The small molecule below binds the protein below.
Small molecule (SMILES): [H]/N=C(/N)NCCC[C@@H](C(=O)O)N1CCC1=O

Sequence of chain 1.A:
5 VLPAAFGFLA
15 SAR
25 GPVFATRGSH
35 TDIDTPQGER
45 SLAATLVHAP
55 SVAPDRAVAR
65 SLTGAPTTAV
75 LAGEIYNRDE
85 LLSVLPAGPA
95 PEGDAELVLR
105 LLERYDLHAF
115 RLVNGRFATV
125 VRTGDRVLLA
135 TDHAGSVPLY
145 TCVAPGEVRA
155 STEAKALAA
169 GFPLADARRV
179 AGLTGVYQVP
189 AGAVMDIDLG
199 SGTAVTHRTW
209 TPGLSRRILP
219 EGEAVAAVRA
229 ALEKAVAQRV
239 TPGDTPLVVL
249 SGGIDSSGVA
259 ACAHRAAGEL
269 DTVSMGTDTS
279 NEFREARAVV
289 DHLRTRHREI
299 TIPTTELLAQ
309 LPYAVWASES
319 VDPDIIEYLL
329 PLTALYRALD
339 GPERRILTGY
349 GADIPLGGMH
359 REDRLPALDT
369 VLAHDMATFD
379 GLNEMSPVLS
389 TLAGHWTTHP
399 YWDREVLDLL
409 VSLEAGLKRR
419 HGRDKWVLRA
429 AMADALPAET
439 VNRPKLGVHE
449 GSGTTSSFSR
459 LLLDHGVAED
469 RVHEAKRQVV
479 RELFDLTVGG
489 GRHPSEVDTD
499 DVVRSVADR

Binding-site contacts:
Ligand atom C8 contacts residue LYS443 of chain 1.A at 3.7 Å.
Ligand atom C2 contacts residue TYR348 of chain 1.A at 3.2 Å (hydrophobic).
Ligand atom C4 contacts residue TYR326 of chain 1.A at 3.6 Å (hydrophobic).
Ligand atom C5 contacts residue GLU382 of chain 1.A at 2.9 Å.
Ligand atom N2 contacts residue ILE352 of chain 1.A at 4.1 Å.
Ligand atom C9 contacts residue GLY445 of chain 1.A at 4.1 Å.
Ligand atom C9 contacts residue AMP1 of chain 1.F at 2.1 Å.
Ligand atom C3 contacts residue AMP1 of chain 1.F at 3.9 Å.
Ligand atom C6 contacts residue GLU382 of chain 1.A at 4.1 Å.
Ligand atom C4 contacts residue TYR348 of chain 1.A at 4.0 Å (hydrophobic).
Ligand atom O4 contacts residue ASP351 of chain 1.A at 3.6 Å (salt-bridge).
Ligand atom C4 contacts residue GLU382 of chain 1.A at 3.7 Å.
Ligand atom C5 contacts residue TYR348 of chain 1.A at 4.1 Å (hydrophobic).
Ligand atom O4 contacts residue LYS443 of chain 1.A at 3.0 Å (salt-bridge).
Ligand atom O2 contacts residue MG1 of chain 1.C at 3.8 Å.
Ligand atom O2 contacts residue ASP351 of chain 1.A at 3.7 Å.
Ligand atom C6 contacts residue ILE352 of chain 1.A at 4.1 Å (hydrophobic).
Ligand atom N1 contacts residue AMP1 of chain 1.F at 3.4 Å (h-bond).
Ligand atom C2 contacts residue GLU382 of chain 1.A at 3.8 Å.
Ligand atom O1 contacts residue ALA350 of chain 1.A at 4.0 Å.
Ligand atom C8 contacts residue ASP351 of chain 1.A at 4.1 Å.
Ligand atom C3 contacts residue ASP351 of chain 1.A at 3.8 Å.
Ligand atom C5 contacts residue ILE352 of chain 1.A at 3.8 Å (hydrophobic).
Ligand atom O1 contacts residue GLY349 of chain 1.A at 3.1 Å.
Ligand atom N3 contacts residue ILE352 of chain 1.A at 3.7 Å.
Ligand atom N2 contacts residue GLU382 of chain 1.A at 4.0 Å.
Ligand atom O2 contacts residue AMP1 of chain 1.F at 3.1 Å (h-bond).
Ligand atom C7 contacts residue TYR348 of chain 1.A at 3.9 Å (hydrophobic).
Ligand atom N3 contacts residue GLU382 of chain 1.A at 2.9 Å (salt-bridge).
Ligand atom O4 contacts residue AMP1 of chain 1.F at 3.4 Å (h-bond).
Ligand atom O4 contacts residue MET357 of chain 1.A at 4.1 Å.
Ligand atom C8 contacts residue AMP1 of chain 1.F at 2.9 Å.
Ligand atom O2 contacts residue GLY349 of chain 1.A at 3.0 Å (h-bond).
Ligand atom O1 contacts residue ILE352 of chain 1.A at 3.1 Å.
Ligand atom O2 contacts residue TYR348 of chain 1.A at 4.0 Å.
Ligand atom N3 contacts residue LEU380 of chain 1.A at 3.7 Å.
Ligand atom C7 contacts residue AMP1 of chain 1.F at 2.8 Å.
Ligand atom O1 contacts residue ASP351 of chain 1.A at 3.7 Å.
Ligand atom N4 contacts residue ASP373 of chain 1.A at 3.4 Å (salt-bridge).
Ligand atom C3 contacts residue GLY349 of chain 1.A at 3.5 Å.